Sequence of chain 1.AA:
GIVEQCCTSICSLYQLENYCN

Sequence of chain 1.BA:
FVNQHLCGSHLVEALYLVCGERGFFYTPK

Binding-site contacts:
Ligand atom NZ contacts residue ILE10 of chain 1.AA at 4.2 Å.
Ligand atom CB contacts residue LEU16 of chain 1.AA at 3.9 Å (hydrophobic).
Ligand atom NZ contacts residue SER12 of chain 1.AA at 3.9 Å.
Ligand atom CE3 contacts residue ILE10 of chain 1.AA at 4.0 Å (hydrophobic).
Ligand atom CH2 contacts residue LEU11 of chain 1.BA at 3.6 Å (hydrophobic).
Ligand atom CZ2 contacts residue LEU11 of chain 1.BA at 4.1 Å (hydrophobic).
Ligand atom CB contacts residue HIS5 of chain 1.T at 4.2 Å.
Ligand atom CA contacts residue ILE10 of chain 1.AA at 3.9 Å (hydrophobic).
Ligand atom CD1 contacts residue LEU17 of chain 1.R at 4.0 Å (hydrophobic).
Ligand atom CE3 contacts residue HIS5 of chain 1.T at 4.2 Å.
Ligand atom CH2 contacts residue CYS6 of chain 1.AA at 3.5 Å (hydrophobic).
Ligand atom CD2 contacts residue HIS5 of chain 1.T at 3.5 Å.
Ligand atom CD2 contacts residue CYS11 of chain 1.AA at 4.2 Å (hydrophobic).
Ligand atom OH contacts residue CYS11 of chain 1.AA at 3.1 Å (h-bond).
Ligand atom CZ2 contacts residue LEU6 of chain 1.T at 3.9 Å (hydrophobic).
Ligand atom NZ contacts residue CYS11 of chain 1.AA at 2.8 Å (h-bond).
Ligand atom CA contacts residue LEU17 of chain 1.R at 4.2 Å (hydrophobic).
Ligand atom CB contacts residue LEU13 of chain 1.AA at 4.0 Å (hydrophobic).
Ligand atom CG contacts residue HIS5 of chain 1.T at 3.5 Å.
Ligand atom CA contacts residue HIS5 of chain 1.T at 3.7 Å.
Ligand atom CD1 contacts residue HIS5 of chain 1.T at 3.5 Å.
Ligand atom CB contacts residue CYS11 of chain 1.AA at 3.4 Å (hydrophobic).
Ligand atom CG contacts residue LEU16 of chain 1.AA at 4.0 Å (hydrophobic).
Ligand atom NZ contacts residue GLU21 of chain 1.R at 2.9 Å (salt-bridge).
Ligand atom CG contacts residue CYS11 of chain 1.AA at 4.2 Å (hydrophobic).
Ligand atom CE2 contacts residue HIS5 of chain 1.T at 3.6 Å.
Ligand atom CB contacts residue LEU17 of chain 1.R at 3.9 Å (hydrophobic).
Ligand atom OH contacts residue ILE10 of chain 1.AA at 3.7 Å.
Ligand atom CD2 contacts residue LEU16 of chain 1.AA at 4.3 Å (hydrophobic).
Ligand atom CA contacts residue GLU21 of chain 1.R at 3.7 Å.
Ligand atom CE3 contacts residue CYS11 of chain 1.AA at 3.5 Å (hydrophobic).
Ligand atom CZ3 contacts residue CYS11 of chain 1.AA at 3.9 Å (hydrophobic).
Ligand atom CZ3 contacts residue LEU11 of chain 1.BA at 4.1 Å (hydrophobic).
Ligand atom CH2 contacts residue HIS5 of chain 1.T at 4.3 Å.
Ligand atom CZ2 contacts residue HIS5 of chain 1.T at 3.9 Å.
Ligand atom OH contacts residue SER9 of chain 1.AA at 3.5 Å (h-bond).
Ligand atom CA contacts residue CYS11 of chain 1.AA at 3.2 Å (hydrophobic).
Ligand atom CZ3 contacts residue CYS6 of chain 1.AA at 3.4 Å (hydrophobic).
Ligand atom NE1 contacts residue HIS5 of chain 1.T at 3.6 Å (h-bond).
Ligand atom OH contacts residue CYS6 of chain 1.AA at 2.5 Å (h-bond).

This protein binds this small molecule.
Small molecule (SMILES): NCCc1c[nH]c2ccc(O)cc12

Sequence of chain 1.T:
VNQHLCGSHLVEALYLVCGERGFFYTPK

Sequence of chain 1.R:
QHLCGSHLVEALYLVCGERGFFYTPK